Sequence of chain 3.F:
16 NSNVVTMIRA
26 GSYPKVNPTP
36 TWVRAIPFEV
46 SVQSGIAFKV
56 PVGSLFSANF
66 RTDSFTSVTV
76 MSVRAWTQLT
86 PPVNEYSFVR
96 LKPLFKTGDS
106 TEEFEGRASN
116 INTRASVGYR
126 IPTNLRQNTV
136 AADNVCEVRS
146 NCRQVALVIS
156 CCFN

Sequence of chain 3.O:
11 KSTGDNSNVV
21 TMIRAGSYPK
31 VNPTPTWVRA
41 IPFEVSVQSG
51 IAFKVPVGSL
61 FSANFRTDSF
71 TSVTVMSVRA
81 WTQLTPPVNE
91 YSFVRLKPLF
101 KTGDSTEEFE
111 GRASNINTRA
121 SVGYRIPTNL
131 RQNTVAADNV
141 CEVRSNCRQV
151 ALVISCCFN

Sequence of chain 3.E:
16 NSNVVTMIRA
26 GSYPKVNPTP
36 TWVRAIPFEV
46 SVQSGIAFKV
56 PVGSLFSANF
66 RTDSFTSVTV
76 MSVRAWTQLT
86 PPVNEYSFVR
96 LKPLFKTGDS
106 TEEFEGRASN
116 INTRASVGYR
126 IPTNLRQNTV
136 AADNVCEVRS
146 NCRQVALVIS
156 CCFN

The protein below binds the small molecule below.
Small molecule (SMILES): O=c1ccn([C@@H]2O[C@H](CO[P](=O)(O)O[C@H]3[C@@H](O)[C@H](n4ccc(=O)[nH]c4=O)O[C@@H]3CO[P](=O)(O)O[C@H]3[C@@H](O)[C@H](n4ccc(=O)[nH]c4=O)O[C@@H]3CO[P](=O)(O)O[C@H]3[C@@H](O)[C@H](n4ccc(=O)[nH]c4=O)O[C@@H]3CO[P](=O)(O)O[C@H]3[C@@H](O)[C@H](n4ccc(=O)[nH]c4=O)O[C@@H]3COP(=O)=O)[C@@H](O)[C@H]2O)c(=O)[nH]1

Binding-site contacts:
Ligand atom P contacts residue GLY14 of chain 3.O at 3.3 Å.
Ligand atom OP1 contacts residue ARG79 of chain 3.E at 2.8 Å (salt-bridge).
Ligand atom P contacts residue SER17 of chain 3.O at 3.3 Å.
Ligand atom N3 contacts residue A2 of chain 3.R at 2.7 Å (h-bond).
Ligand atom O4 contacts residue A2 of chain 3.R at 2.7 Å (h-bond).
Ligand atom C5' contacts residue THR13 of chain 3.O at 2.8 Å.
Ligand atom C2' contacts residue VAL38 of chain 3.E at 3.6 Å (hydrophobic).
Ligand atom OP2 contacts residue SER17 of chain 3.O at 2.6 Å (h-bond).
Ligand atom C4' contacts residue THR13 of chain 3.O at 3.2 Å.
Ligand atom N3 contacts residue A1 of chain 3.R at 3.0 Å (h-bond).
Ligand atom OP1 contacts residue SER17 of chain 3.O at 3.1 Å (h-bond).
Ligand atom C4' contacts residue GLY14 of chain 3.O at 3.4 Å.
Ligand atom O3' contacts residue SER155 of chain 3.E at 3.7 Å.
Ligand atom O2 contacts residue A2 of chain 3.R at 2.9 Å (h-bond).
Ligand atom O4 contacts residue A3 of chain 3.R at 2.5 Å (h-bond).
Ligand atom O5' contacts residue THR13 of chain 3.O at 3.1 Å (h-bond).
Ligand atom C4 contacts residue A1 of chain 3.R at 3.2 Å.
Ligand atom O5' contacts residue GLY14 of chain 3.O at 3.0 Å.
Ligand atom C5 contacts residue A3 of chain 3.R at 3.0 Å.
Ligand atom C5' contacts residue GLY14 of chain 3.O at 3.5 Å.
Ligand atom C4 contacts residue A4 of chain 3.R at 3.2 Å.
Ligand atom O2 contacts residue A3 of chain 3.R at 2.9 Å.
Ligand atom O2' contacts residue SER155 of chain 3.E at 3.1 Å (h-bond).
Ligand atom P contacts residue THR13 of chain 3.O at 3.1 Å.
Ligand atom N3 contacts residue A4 of chain 3.R at 3.0 Å (h-bond).
Ligand atom O2' contacts residue THR36 of chain 3.F at 3.4 Å (h-bond).
Ligand atom O4' contacts residue THR13 of chain 3.O at 3.2 Å (h-bond).
Ligand atom O2' contacts residue ASN16 of chain 3.O at 3.3 Å (h-bond).
Ligand atom C2 contacts residue A3 of chain 3.R at 3.1 Å.
Ligand atom O3' contacts residue THR36 of chain 3.F at 3.5 Å (h-bond).
Ligand atom O2 contacts residue A1 of chain 3.R at 3.5 Å.
Ligand atom C4 contacts residue A3 of chain 3.R at 3.0 Å.
Ligand atom C2 contacts residue A2 of chain 3.R at 3.2 Å.
Ligand atom O4 contacts residue A4 of chain 3.R at 2.8 Å.
Ligand atom N3 contacts residue A3 of chain 3.R at 3.1 Å (h-bond).
Ligand atom O2 contacts residue THR13 of chain 3.O at 3.1 Å (h-bond).
Ligand atom C4 contacts residue A2 of chain 3.R at 3.3 Å.
Ligand atom O4 contacts residue A1 of chain 3.R at 2.7 Å (h-bond).
Ligand atom OP2 contacts residue THR13 of chain 3.O at 3.5 Å (h-bond).
Ligand atom O2' contacts residue VAL38 of chain 3.E at 2.6 Å (h-bond).